Binding-site contacts:
Ligand atom P1 contacts residue GLY103 of chain 1.B at 4.0 Å.
Ligand atom C11 contacts residue GLY104 of chain 1.B at 4.3 Å.
Ligand atom C5 contacts residue SER175 of chain 1.B at 2.5 Å.
Ligand atom O3 contacts residue GLY103 of chain 1.B at 2.6 Å (h-bond).
Ligand atom C11 contacts residue LEU272 of chain 1.B at 4.3 Å (hydrophobic).
Ligand atom C8 contacts residue PHE232 of chain 1.B at 4.2 Å (hydrophobic).
Ligand atom C5 contacts residue HIS300 of chain 1.B at 3.3 Å.
Ligand atom C5 contacts residue GLY103 of chain 1.B at 4.4 Å.
Ligand atom O3 contacts residue GLY102 of chain 1.B at 3.7 Å.
Ligand atom C8 contacts residue PHE223 of chain 1.B at 4.2 Å (hydrophobic).
Ligand atom C6 contacts residue GLY104 of chain 1.B at 4.2 Å.
Ligand atom P1 contacts residue GLY104 of chain 1.B at 4.0 Å.
Ligand atom C6 contacts residue SER175 of chain 1.B at 3.7 Å.
Ligand atom C8 contacts residue LEU224 of chain 1.B at 3.6 Å (hydrophobic).
Ligand atom O4 contacts residue SER175 of chain 1.B at 2.5 Å (h-bond).
Ligand atom O3 contacts residue GLY104 of chain 1.B at 2.8 Å (h-bond).
Ligand atom P1 contacts residue ALA176 of chain 1.B at 3.9 Å.
Ligand atom C6 contacts residue GLY103 of chain 1.B at 3.6 Å.
Ligand atom C5 contacts residue LEU224 of chain 1.B at 4.1 Å (hydrophobic).
Ligand atom O3 contacts residue ALA176 of chain 1.B at 3.5 Å (h-bond).
Ligand atom C1 contacts residue PHE232 of chain 1.B at 4.0 Å (hydrophobic).
Ligand atom P1 contacts residue SER175 of chain 1.B at 1.4 Å.
Ligand atom O4 contacts residue GLY104 of chain 1.B at 4.4 Å.
Ligand atom C12 contacts residue LEU272 of chain 1.B at 4.4 Å (hydrophobic).
Ligand atom O3 contacts residue SER175 of chain 1.B at 2.4 Å (h-bond).
Ligand atom P1 contacts residue HIS300 of chain 1.B at 3.6 Å.
Ligand atom O4 contacts residue ALA176 of chain 1.B at 4.4 Å.
Ligand atom O4 contacts residue LEU224 of chain 1.B at 4.1 Å.
Ligand atom C10 contacts residue HIS228 of chain 1.B at 3.8 Å.
Ligand atom C11 contacts residue ALA176 of chain 1.B at 3.7 Å (hydrophobic).
Ligand atom C11 contacts residue SER175 of chain 1.B at 3.1 Å.
Ligand atom C9 contacts residue PHE223 of chain 1.B at 3.5 Å (hydrophobic).
Ligand atom O4 contacts residue HIS300 of chain 1.B at 3.9 Å.
Ligand atom C6 contacts residue PHE232 of chain 1.B at 4.2 Å (hydrophobic).
Ligand atom C13 contacts residue GLY104 of chain 1.B at 4.2 Å.
Ligand atom C1 contacts residue GLY104 of chain 1.B at 4.3 Å.

Sequence of chain 1.B:
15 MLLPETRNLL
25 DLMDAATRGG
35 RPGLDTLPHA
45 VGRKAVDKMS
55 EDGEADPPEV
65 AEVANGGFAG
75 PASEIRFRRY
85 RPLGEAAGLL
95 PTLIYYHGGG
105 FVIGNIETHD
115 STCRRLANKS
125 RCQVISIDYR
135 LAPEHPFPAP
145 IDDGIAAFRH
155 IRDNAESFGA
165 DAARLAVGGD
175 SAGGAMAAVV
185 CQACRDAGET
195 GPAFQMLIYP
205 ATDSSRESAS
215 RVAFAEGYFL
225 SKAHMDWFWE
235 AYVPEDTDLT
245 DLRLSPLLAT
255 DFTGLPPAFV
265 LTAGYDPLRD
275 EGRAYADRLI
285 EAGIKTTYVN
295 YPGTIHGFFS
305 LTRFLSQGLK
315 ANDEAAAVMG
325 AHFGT

This small molecule binds to this protein.
Small molecule (SMILES): CCCCCC[P](=O)(O)OCCCC